The protein below binds the small molecule below.
Small molecule (SMILES): CCOC(=O)CC[C@H](C[C@@H]1CCNC1=O)NC(=O)[C@H](Cc1ccccc1)NC(=O)[C@H](COC(C)(C)C)NC(=O)OCc1ccccc1

Binding-site contacts:
Ligand atom C37 contacts residue VAL162 of chain 2.A at 3.6 Å (hydrophobic).
Ligand atom C7 contacts residue GLU71 of chain 2.A at 3.5 Å.
Ligand atom N69 contacts residue THR142 of chain 2.A at 3.2 Å (h-bond).
Ligand atom N49 contacts residue VAL162 of chain 2.A at 3.1 Å (h-bond).
Ligand atom C53 contacts residue VAL162 of chain 2.A at 3.1 Å (hydrophobic).
Ligand atom C8 contacts residue ASN165 of chain 2.A at 3.4 Å.
Ligand atom C53 contacts residue HIS40 of chain 2.A at 3.8 Å.
Ligand atom O88 contacts residue GLY145 of chain 2.A at 3.4 Å (h-bond).
Ligand atom C7 contacts residue VAL162 of chain 2.A at 3.6 Å (hydrophobic).
Ligand atom N69 contacts residue GLY164 of chain 2.A at 3.6 Å.
Ligand atom O88 contacts residue ALA144 of chain 2.A at 3.5 Å.
Ligand atom O66 contacts residue THR142 of chain 2.A at 2.6 Å (h-bond).
Ligand atom O19 contacts residue ASN126 of chain 2.A at 3.5 Å (h-bond).
Ligand atom C25 contacts residue GLY164 of chain 2.A at 3.4 Å.
Ligand atom O19 contacts residue GLY128 of chain 2.A at 3.1 Å (h-bond).
Ligand atom C65 contacts residue GLY163 of chain 2.A at 3.7 Å.
Ligand atom C9 contacts residue HIS40 of chain 2.A at 3.4 Å.
Ligand atom O66 contacts residue HIS161 of chain 2.A at 2.9 Å (h-bond).
Ligand atom O35 contacts residue GLY164 of chain 2.A at 3.1 Å (h-bond).
Ligand atom C55 contacts residue HIS40 of chain 2.A at 3.7 Å.
Ligand atom C63 contacts residue CYS147 of chain 2.A at 1.8 Å (hydrophobic).
Ligand atom O66 contacts residue GLY163 of chain 2.A at 3.4 Å.
Ligand atom N49 contacts residue CYS147 of chain 2.A at 2.9 Å (h-bond).
Ligand atom C7 contacts residue HIS40 of chain 2.A at 3.6 Å.
Ligand atom O35 contacts residue GLY163 of chain 2.A at 3.2 Å.
Ligand atom O66 contacts residue GLY164 of chain 2.A at 3.4 Å (h-bond).
Ligand atom C11 contacts residue HIS40 of chain 2.A at 3.5 Å.
Ligand atom C13 contacts residue ASN126 of chain 2.A at 3.5 Å.
Ligand atom C61 contacts residue GLY164 of chain 2.A at 3.7 Å.
Ligand atom C65 contacts residue GLY164 of chain 2.A at 3.3 Å.
Ligand atom C10 contacts residue ASN165 of chain 2.A at 3.6 Å.
Ligand atom C59 contacts residue ARG143 of chain 2.A at 3.5 Å.
Ligand atom C65 contacts residue THR142 of chain 2.A at 3.6 Å.
Ligand atom C59 contacts residue CYS147 of chain 2.A at 3.0 Å (hydrophobic).
Ligand atom O66 contacts residue ARG143 of chain 2.A at 3.6 Å.
Ligand atom C23 contacts residue GLY164 of chain 2.A at 3.6 Å.
Ligand atom C5 contacts residue LYS22 of chain 2.A at 3.5 Å.
Ligand atom N21 contacts residue GLY164 of chain 2.A at 2.9 Å (h-bond).
Ligand atom C82 contacts residue CYS147 of chain 2.A at 3.0 Å (hydrophobic).
Ligand atom C57 contacts residue CYS147 of chain 2.A at 2.6 Å (hydrophobic).

Sequence of chain 2.A:
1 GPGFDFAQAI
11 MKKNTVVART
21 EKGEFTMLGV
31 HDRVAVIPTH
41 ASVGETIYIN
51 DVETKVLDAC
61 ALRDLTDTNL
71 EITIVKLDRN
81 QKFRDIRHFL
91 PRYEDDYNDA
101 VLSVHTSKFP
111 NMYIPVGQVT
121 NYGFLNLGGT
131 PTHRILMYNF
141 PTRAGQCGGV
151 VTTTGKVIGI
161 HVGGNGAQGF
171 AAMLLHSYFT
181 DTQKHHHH